Binding-site contacts:
Ligand atom C1 contacts residue ILE105 of chain 1.A at 3.8 Å (hydrophobic).
Ligand atom N3 contacts residue TRP40 of chain 1.A at 3.6 Å.
Ligand atom O1 contacts residue ILE105 of chain 1.A at 3.5 Å.
Ligand atom C15 contacts residue PRO41 of chain 1.A at 3.9 Å (hydrophobic).
Ligand atom C5 contacts residue LEU51 of chain 1.A at 3.9 Å (hydrophobic).
Ligand atom C9 contacts residue TRP40 of chain 1.A at 3.6 Å (hydrophobic).
Ligand atom N5 contacts residue CYS95 of chain 1.A at 4.0 Å.
Ligand atom C10 contacts residue ILE105 of chain 1.A at 3.9 Å (hydrophobic).
Ligand atom C2 contacts residue ILE105 of chain 1.A at 3.9 Å (hydrophobic).
Ligand atom C17 contacts residue LEU51 of chain 1.A at 3.9 Å (hydrophobic).
Ligand atom O3 contacts residue TYR56 of chain 1.A at 3.7 Å.
Ligand atom O2 contacts residue TRP40 of chain 1.A at 3.6 Å.
Ligand atom C14 contacts residue LEU51 of chain 1.A at 4.1 Å (hydrophobic).
Ligand atom C23 contacts residue LEU53 of chain 1.A at 3.6 Å (hydrophobic).
Ligand atom C16 contacts residue PRO41 of chain 1.A at 3.7 Å (hydrophobic).
Ligand atom C20 contacts residue ILE105 of chain 1.A at 3.8 Å (hydrophobic).
Ligand atom C11 contacts residue MET108 of chain 1.A at 3.8 Å (hydrophobic).
Ligand atom C4 contacts residue LEU51 of chain 1.A at 3.9 Å (hydrophobic).
Ligand atom C4 contacts residue PRO41 of chain 1.A at 4.0 Å (hydrophobic).
Ligand atom C19 contacts residue ILE105 of chain 1.A at 4.0 Å (hydrophobic).
Ligand atom N4 contacts residue LEU51 of chain 1.A at 3.9 Å.
Ligand atom C16 contacts residue LEU51 of chain 1.A at 3.7 Å (hydrophobic).
Ligand atom C21 contacts residue PHE42 of chain 1.A at 3.6 Å (hydrophobic).
Ligand atom C21 contacts residue ILE105 of chain 1.A at 3.8 Å (hydrophobic).
Ligand atom C9 contacts residue PRO41 of chain 1.A at 4.0 Å (hydrophobic).
Ligand atom N4 contacts residue PRO41 of chain 1.A at 3.4 Å (h-bond).
Ligand atom O3 contacts residue ASN99 of chain 1.A at 3.1 Å (h-bond).
Ligand atom C17 contacts residue PRO41 of chain 1.A at 3.8 Å (hydrophobic).
Ligand atom C7 contacts residue LEU51 of chain 1.A at 4.1 Å (hydrophobic).
Ligand atom C23 contacts residue TYR98 of chain 1.A at 3.8 Å (hydrophobic).
Ligand atom C19 contacts residue VAL46 of chain 1.A at 4.1 Å (hydrophobic).
Ligand atom C11 contacts residue ILE105 of chain 1.A at 4.0 Å (hydrophobic).
Ligand atom C22 contacts residue ASN99 of chain 1.A at 3.8 Å.
Ligand atom C10 contacts residue MET108 of chain 1.A at 3.7 Å (hydrophobic).
Ligand atom C23 contacts residue ASN99 of chain 1.A at 3.9 Å.
Ligand atom C20 contacts residue VAL46 of chain 1.A at 4.0 Å (hydrophobic).
Ligand atom C13 contacts residue TRP40 of chain 1.A at 3.5 Å (hydrophobic).
Ligand atom N5 contacts residue ASN99 of chain 1.A at 3.7 Å.
Ligand atom C10 contacts residue PRO41 of chain 1.A at 3.9 Å (hydrophobic).
Ligand atom C18 contacts residue ILE105 of chain 1.A at 4.1 Å (hydrophobic).

Sequence of chain 1.A:
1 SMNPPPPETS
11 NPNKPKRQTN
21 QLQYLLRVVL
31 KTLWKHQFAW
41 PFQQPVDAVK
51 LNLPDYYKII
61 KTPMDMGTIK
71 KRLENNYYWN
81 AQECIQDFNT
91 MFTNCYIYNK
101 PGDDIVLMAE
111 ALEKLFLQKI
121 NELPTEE

A small-molecule ligand and the protein it binds are described below.
Small molecule (SMILES): COc1cc2c(cc1-c1c(C)noc1C)ncc1[nH]c(=O)n([C@H](C)c3ccccn3)c12